Sequence of chain 1.F:
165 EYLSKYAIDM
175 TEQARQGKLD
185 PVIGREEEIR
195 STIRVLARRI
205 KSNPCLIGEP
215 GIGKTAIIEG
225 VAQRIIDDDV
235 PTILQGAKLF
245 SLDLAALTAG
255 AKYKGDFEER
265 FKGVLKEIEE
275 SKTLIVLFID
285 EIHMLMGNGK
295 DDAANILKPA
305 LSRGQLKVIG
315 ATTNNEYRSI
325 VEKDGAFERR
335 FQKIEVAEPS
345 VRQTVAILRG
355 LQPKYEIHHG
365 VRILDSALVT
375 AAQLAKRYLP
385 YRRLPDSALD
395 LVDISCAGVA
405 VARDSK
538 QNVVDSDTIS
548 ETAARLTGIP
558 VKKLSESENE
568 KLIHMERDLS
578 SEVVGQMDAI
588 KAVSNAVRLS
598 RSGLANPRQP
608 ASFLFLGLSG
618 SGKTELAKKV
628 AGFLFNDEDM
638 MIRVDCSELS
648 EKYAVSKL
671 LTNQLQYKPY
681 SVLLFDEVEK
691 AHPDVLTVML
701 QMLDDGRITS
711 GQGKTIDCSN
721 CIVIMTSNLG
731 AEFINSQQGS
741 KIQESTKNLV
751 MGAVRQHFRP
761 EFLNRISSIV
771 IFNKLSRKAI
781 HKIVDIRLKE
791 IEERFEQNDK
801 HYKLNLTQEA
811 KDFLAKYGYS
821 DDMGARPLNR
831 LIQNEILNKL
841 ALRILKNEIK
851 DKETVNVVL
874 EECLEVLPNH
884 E

Sequence of chain 1.E:
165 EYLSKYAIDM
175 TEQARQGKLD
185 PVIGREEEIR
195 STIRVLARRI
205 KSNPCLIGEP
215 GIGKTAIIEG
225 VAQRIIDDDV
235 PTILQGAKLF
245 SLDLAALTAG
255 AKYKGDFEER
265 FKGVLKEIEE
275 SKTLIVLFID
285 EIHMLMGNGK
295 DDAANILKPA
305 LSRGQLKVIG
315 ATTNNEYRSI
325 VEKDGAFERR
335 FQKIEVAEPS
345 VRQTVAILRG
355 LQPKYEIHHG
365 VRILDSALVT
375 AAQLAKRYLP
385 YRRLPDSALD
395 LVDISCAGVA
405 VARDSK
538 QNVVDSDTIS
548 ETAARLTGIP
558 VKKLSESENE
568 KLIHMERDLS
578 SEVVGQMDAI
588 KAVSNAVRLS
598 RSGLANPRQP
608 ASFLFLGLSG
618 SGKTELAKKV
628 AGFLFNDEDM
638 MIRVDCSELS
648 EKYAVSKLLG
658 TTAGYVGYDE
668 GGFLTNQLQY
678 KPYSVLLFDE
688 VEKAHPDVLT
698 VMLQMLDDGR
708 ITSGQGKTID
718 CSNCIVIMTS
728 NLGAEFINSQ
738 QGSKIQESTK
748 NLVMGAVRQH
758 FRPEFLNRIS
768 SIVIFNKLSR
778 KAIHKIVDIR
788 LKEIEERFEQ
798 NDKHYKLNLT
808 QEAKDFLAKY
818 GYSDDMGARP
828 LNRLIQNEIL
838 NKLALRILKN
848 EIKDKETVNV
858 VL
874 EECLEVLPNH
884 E

This small molecule binds to this protein.
Small molecule (SMILES): Nc1ncnc2c1ncn2[C@@H]1O[C@H](COP(=O)(O)OP(=O)(O)OP(O)(O)=S)[C@@H](O)[C@H]1O

Binding-site contacts:
Ligand atom C2' contacts residue ARG787 of chain 1.F at 3.5 Å.
Ligand atom O5' contacts residue ARG826 of chain 1.F at 3.5 Å (salt-bridge).
Ligand atom O2A contacts residue LYS620 of chain 1.F at 3.2 Å (salt-bridge).
Ligand atom O3' contacts residue GLU622 of chain 1.F at 3.5 Å (salt-bridge).
Ligand atom N6 contacts residue VAL581 of chain 1.F at 3.2 Å (h-bond).
Ligand atom C5' contacts residue ARG765 of chain 1.E at 3.6 Å.
Ligand atom O1B contacts residue THR621 of chain 1.F at 2.8 Å (h-bond).
Ligand atom O1A contacts residue ARG765 of chain 1.E at 3.0 Å (salt-bridge).
Ligand atom C8 contacts residue GLY617 of chain 1.F at 3.0 Å.
Ligand atom O2B contacts residue GLY617 of chain 1.F at 3.0 Å (h-bond).
Ligand atom O2A contacts residue GLY619 of chain 1.F at 3.3 Å (h-bond).
Ligand atom N7 contacts residue GLY619 of chain 1.F at 3.1 Å (h-bond).
Ligand atom S1G contacts residue GLU761 of chain 1.E at 3.7 Å.
Ligand atom O2A contacts residue THR621 of chain 1.F at 3.1 Å (h-bond).
Ligand atom O3A contacts residue GLY617 of chain 1.F at 3.2 Å (h-bond).
Ligand atom O3B contacts residue SER616 of chain 1.F at 3.6 Å.
Ligand atom O1A contacts residue THR621 of chain 1.F at 3.2 Å (h-bond).
Ligand atom O2B contacts residue SER616 of chain 1.F at 3.5 Å.
Ligand atom N7 contacts residue LEU775 of chain 1.F at 3.5 Å.
Ligand atom O2' contacts residue ARG787 of chain 1.F at 2.8 Å (salt-bridge).
Ligand atom C3' contacts residue GLU622 of chain 1.F at 3.5 Å.
Ligand atom O2B contacts residue LEU615 of chain 1.F at 3.2 Å (h-bond).
Ligand atom PB contacts residue GLY617 of chain 1.F at 3.7 Å.
Ligand atom N7 contacts residue SER618 of chain 1.F at 3.4 Å.
Ligand atom C6 contacts residue VAL581 of chain 1.F at 3.4 Å (hydrophobic).
Ligand atom C1' contacts residue ALA825 of chain 1.F at 3.6 Å (hydrophobic).
Ligand atom O3A contacts residue ARG826 of chain 1.F at 3.7 Å.
Ligand atom N3 contacts residue ARG787 of chain 1.F at 3.0 Å (salt-bridge).
Ligand atom C5' contacts residue ARG826 of chain 1.F at 3.1 Å.
Ligand atom O1B contacts residue LYS620 of chain 1.F at 3.7 Å.
Ligand atom C8 contacts residue ALA825 of chain 1.F at 3.6 Å (hydrophobic).
Ligand atom C8 contacts residue GLY619 of chain 1.F at 3.5 Å.
Ligand atom N6 contacts residue LEU775 of chain 1.F at 3.5 Å.
Ligand atom N9 contacts residue ALA825 of chain 1.F at 3.4 Å.
Ligand atom O2B contacts residue SER618 of chain 1.F at 3.0 Å (h-bond).
Ligand atom O2' contacts residue ASN829 of chain 1.F at 3.2 Å (h-bond).
Ligand atom N7 contacts residue GLY617 of chain 1.F at 3.2 Å (h-bond).
Ligand atom O2G contacts residue THR621 of chain 1.F at 2.7 Å (h-bond).
Ligand atom N1 contacts residue VAL580 of chain 1.F at 3.5 Å.
Ligand atom N1 contacts residue VAL581 of chain 1.F at 2.8 Å (h-bond).